Sequence of chain 2.A:
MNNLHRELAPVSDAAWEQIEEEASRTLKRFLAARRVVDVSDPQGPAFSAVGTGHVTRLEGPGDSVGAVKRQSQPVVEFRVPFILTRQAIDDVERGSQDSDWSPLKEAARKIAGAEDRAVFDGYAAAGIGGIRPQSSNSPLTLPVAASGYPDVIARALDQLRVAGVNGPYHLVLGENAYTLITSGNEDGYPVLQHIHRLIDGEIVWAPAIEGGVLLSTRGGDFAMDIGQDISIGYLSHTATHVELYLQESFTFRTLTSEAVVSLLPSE

The protein below binds the small molecule below.
Small molecule (SMILES): CC[C@H](C)[C@H](NC(=O)[C@H](CC(N)=O)NC(=O)[C@H](CC(C)C)NC(=O)[C@H](CO)NC(=O)CNC(=O)[C@@H](N)CO)C(=O)NCC(=O)N[C@@H](CO)C(=O)N[C@@H](CC(C)C)C(=O)N[C@H](C=O)CCCCN

Binding-site contacts:
Ligand atom N contacts residue ASP229 of chain 2.A at 2.8 Å (salt-bridge).
Ligand atom CD2 contacts residue SER24 of chain 2.A at 3.5 Å.
Ligand atom C contacts residue ARG34 of chain 2.A at 3.7 Å.
Ligand atom N contacts residue ARG34 of chain 2.A at 3.7 Å.
Ligand atom CE contacts residue VAL36 of chain 2.A at 3.7 Å (hydrophobic).
Ligand atom C contacts residue ASP229 of chain 2.A at 3.8 Å.
Ligand atom CE contacts residue VAL37 of chain 2.A at 3.7 Å (hydrophobic).
Ligand atom CD1 contacts residue ILE230 of chain 2.A at 3.5 Å (hydrophobic).
Ligand atom OG contacts residue ARG34 of chain 2.A at 3.7 Å.
Ligand atom O contacts residue SER231 of chain 2.A at 3.2 Å.
Ligand atom C contacts residue SER231 of chain 2.A at 3.8 Å.
Ligand atom NZ contacts residue THR217 of chain 2.A at 3.8 Å.
Ligand atom N contacts residue ARG34 of chain 2.A at 3.9 Å.
Ligand atom CA contacts residue ASP229 of chain 2.A at 3.8 Å.
Ligand atom CB contacts residue ILE230 of chain 2.A at 3.6 Å (hydrophobic).
Ligand atom O contacts residue LEU4 of chain 2.A at 3.7 Å.
Ligand atom O contacts residue ARG6 of chain 2.A at 3.4 Å (salt-bridge).
Ligand atom OG contacts residue ASP229 of chain 2.A at 3.6 Å.
Ligand atom CA contacts residue ARG35 of chain 2.A at 3.8 Å.
Ligand atom CB contacts residue ARG35 of chain 2.A at 3.4 Å.
Ligand atom CA contacts residue ARG6 of chain 2.A at 3.7 Å.
Ligand atom CE contacts residue ARG35 of chain 2.A at 3.8 Å.
Ligand atom CG2 contacts residue LEU31 of chain 2.A at 3.8 Å (hydrophobic).
Ligand atom N contacts residue ARG34 of chain 2.A at 3.4 Å (salt-bridge).
Ligand atom CD1 contacts residue LEU27 of chain 2.A at 3.8 Å (hydrophobic).
Ligand atom O contacts residue ASN2 of chain 2.A at 3.8 Å.
Ligand atom O contacts residue ARG34 of chain 2.A at 2.8 Å (salt-bridge).
Ligand atom CA contacts residue SER231 of chain 2.A at 3.6 Å.
Ligand atom CB contacts residue VAL39 of chain 2.A at 3.7 Å (hydrophobic).
Ligand atom CB contacts residue SER24 of chain 2.A at 3.8 Å.
Ligand atom N contacts residue ASP229 of chain 2.A at 3.2 Å (salt-bridge).
Ligand atom CG contacts residue ARG35 of chain 2.A at 3.1 Å.
Ligand atom CA contacts residue ASP229 of chain 2.A at 3.6 Å.
Ligand atom CG contacts residue ILE230 of chain 2.A at 3.6 Å (hydrophobic).
Ligand atom CD1 contacts residue LEU31 of chain 2.A at 3.6 Å (hydrophobic).
Ligand atom O contacts residue ILE232 of chain 2.A at 3.6 Å (h-bond).
Ligand atom CD1 contacts residue LEU27 of chain 2.A at 3.6 Å (hydrophobic).
Ligand atom N contacts residue ILE230 of chain 2.A at 3.1 Å (h-bond).
Ligand atom CD2 contacts residue GLU20 of chain 2.A at 3.6 Å.
Ligand atom CD1 contacts residue LYS28 of chain 2.A at 3.4 Å.